A small-molecule ligand and the protein it binds are described below.
Small molecule (SMILES): CC(=O)N[C@@H]1[C@@H](O)[C@H](O)[C@@H](CO)O[C@H]1O

Sequence of chain 1.A:
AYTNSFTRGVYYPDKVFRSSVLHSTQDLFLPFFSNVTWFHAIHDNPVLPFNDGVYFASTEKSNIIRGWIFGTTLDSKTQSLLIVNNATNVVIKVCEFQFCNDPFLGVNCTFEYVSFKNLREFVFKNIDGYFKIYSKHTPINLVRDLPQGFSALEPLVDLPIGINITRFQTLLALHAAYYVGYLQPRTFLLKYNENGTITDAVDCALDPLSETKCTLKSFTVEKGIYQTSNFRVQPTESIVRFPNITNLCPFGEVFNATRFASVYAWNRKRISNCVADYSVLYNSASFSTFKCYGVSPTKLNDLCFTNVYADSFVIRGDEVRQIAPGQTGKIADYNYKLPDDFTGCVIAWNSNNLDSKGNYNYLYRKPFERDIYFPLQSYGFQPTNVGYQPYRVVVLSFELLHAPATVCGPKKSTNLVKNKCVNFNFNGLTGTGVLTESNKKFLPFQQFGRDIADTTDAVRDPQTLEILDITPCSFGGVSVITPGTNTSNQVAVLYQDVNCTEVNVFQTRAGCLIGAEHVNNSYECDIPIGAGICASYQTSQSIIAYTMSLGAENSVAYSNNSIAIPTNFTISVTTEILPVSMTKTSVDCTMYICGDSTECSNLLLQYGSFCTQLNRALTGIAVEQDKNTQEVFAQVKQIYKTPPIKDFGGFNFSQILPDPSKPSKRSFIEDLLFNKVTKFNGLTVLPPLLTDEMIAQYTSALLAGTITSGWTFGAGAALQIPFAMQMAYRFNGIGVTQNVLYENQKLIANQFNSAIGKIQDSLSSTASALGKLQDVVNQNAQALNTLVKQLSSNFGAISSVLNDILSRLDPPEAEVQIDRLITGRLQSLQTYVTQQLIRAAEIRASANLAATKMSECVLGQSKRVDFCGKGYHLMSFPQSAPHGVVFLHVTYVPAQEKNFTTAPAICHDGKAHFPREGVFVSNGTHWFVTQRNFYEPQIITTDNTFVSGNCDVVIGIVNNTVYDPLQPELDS

Binding-site contacts:
Ligand atom C2 contacts residue ASN256 of chain 1.A at 2.5 Å.
Ligand atom C5 contacts residue ASN256 of chain 1.A at 3.7 Å.
Ligand atom C3 contacts residue ASN256 of chain 1.A at 3.9 Å.
Ligand atom C4 contacts residue ASN256 of chain 1.A at 4.2 Å.
Ligand atom C1 contacts residue ASN256 of chain 1.A at 1.6 Å.
Ligand atom C7 contacts residue GLU255 of chain 1.A at 4.0 Å.
Ligand atom O7 contacts residue ASN254 of chain 1.A at 3.1 Å (h-bond).
Ligand atom N2 contacts residue ASN256 of chain 1.A at 3.0 Å (h-bond).
Ligand atom O5 contacts residue ASN256 of chain 1.A at 2.4 Å (h-bond).
Ligand atom C7 contacts residue ASN254 of chain 1.A at 3.9 Å.
Ligand atom N2 contacts residue ASN254 of chain 1.A at 3.8 Å.
Ligand atom C7 contacts residue ASN256 of chain 1.A at 3.3 Å.
Ligand atom O7 contacts residue ASN256 of chain 1.A at 3.2 Å (h-bond).
Ligand atom C8 contacts residue GLU255 of chain 1.A at 3.9 Å.
Ligand atom O7 contacts residue GLU255 of chain 1.A at 3.3 Å.
Ligand atom C8 contacts residue ASN256 of chain 1.A at 3.8 Å.